Binding-site contacts:
Ligand atom CE2 contacts residue LEU189 of chain 1.A at 3.0 Å (hydrophobic).
Ligand atom C contacts residue ALA75 of chain 1.A at 3.4 Å (hydrophobic).
Ligand atom OXT contacts residue GLN74 of chain 1.A at 2.1 Å (h-bond).
Ligand atom C3 contacts residue LEU30 of chain 1.A at 3.3 Å (hydrophobic).
Ligand atom CE3 contacts residue GLN74 of chain 1.A at 2.9 Å.
Ligand atom CG contacts residue ARG48 of chain 1.A at 3.0 Å.
Ligand atom CZ2 contacts residue LEU189 of chain 1.A at 2.6 Å (hydrophobic).
Ligand atom C6 contacts residue LEU438 of chain 1.A at 3.3 Å (hydrophobic).
Ligand atom CD2 contacts residue ARG48 of chain 1.A at 2.8 Å.
Ligand atom C8 contacts residue VAL27 of chain 1.A at 3.3 Å (hydrophobic).
Ligand atom C5 contacts residue LEU189 of chain 1.A at 3.5 Å (hydrophobic).
Ligand atom C1 contacts residue TYR52 of chain 1.A at 3.2 Å (hydrophobic).
Ligand atom C14 contacts residue ALA75 of chain 1.A at 3.5 Å (hydrophobic).
Ligand atom CD1 contacts residue LEU21 of chain 1.A at 2.9 Å (hydrophobic).
Ligand atom OXT contacts residue SER73 of chain 1.A at 3.0 Å.
Ligand atom O contacts residue LEU189 of chain 1.A at 3.4 Å.
Ligand atom C19 contacts residue ALA329 of chain 1.A at 3.4 Å (hydrophobic).
Ligand atom CD2 contacts residue GLN74 of chain 1.A at 3.4 Å.
Ligand atom CZ3 contacts residue GLN74 of chain 1.A at 3.1 Å.
Ligand atom C11 contacts residue ALA331 of chain 1.A at 3.5 Å (hydrophobic).
Ligand atom CE3 contacts residue ARG48 of chain 1.A at 2.7 Å.
Ligand atom CD1 contacts residue ARG48 of chain 1.A at 3.2 Å.
Ligand atom NE1 contacts residue LEU21 of chain 1.A at 2.8 Å.
Ligand atom CZ3 contacts residue ARG48 of chain 1.A at 2.7 Å.
Ligand atom OXT contacts residue ALA75 of chain 1.A at 3.7 Å.
Ligand atom O contacts residue GLN74 of chain 1.A at 3.1 Å (h-bond).
Ligand atom CZ2 contacts residue ARG48 of chain 1.A at 3.5 Å.
Ligand atom CH2 contacts residue ARG48 of chain 1.A at 3.1 Å.
Ligand atom CH2 contacts residue GLN74 of chain 1.A at 3.4 Å.
Ligand atom C contacts residue SER73 of chain 1.A at 3.5 Å.
Ligand atom O1 contacts residue TYR52 of chain 1.A at 2.2 Å (h-bond).
Ligand atom NE1 contacts residue LEU189 of chain 1.A at 2.9 Å (h-bond).
Ligand atom C contacts residue GLN74 of chain 1.A at 3.0 Å.
Ligand atom NE1 contacts residue ARG48 of chain 1.A at 3.3 Å (salt-bridge).
Ligand atom C16 contacts residue LEU438 of chain 1.A at 2.8 Å (hydrophobic).
Ligand atom CE2 contacts residue ARG48 of chain 1.A at 3.1 Å.
Ligand atom CB contacts residue ARG48 of chain 1.A at 3.2 Å.
Ligand atom C4 contacts residue LEU189 of chain 1.A at 3.4 Å (hydrophobic).
Ligand atom C15 contacts residue LEU438 of chain 1.A at 2.7 Å (hydrophobic).
Ligand atom O contacts residue ALA75 of chain 1.A at 2.4 Å (h-bond).

Sequence of chain 1.A:
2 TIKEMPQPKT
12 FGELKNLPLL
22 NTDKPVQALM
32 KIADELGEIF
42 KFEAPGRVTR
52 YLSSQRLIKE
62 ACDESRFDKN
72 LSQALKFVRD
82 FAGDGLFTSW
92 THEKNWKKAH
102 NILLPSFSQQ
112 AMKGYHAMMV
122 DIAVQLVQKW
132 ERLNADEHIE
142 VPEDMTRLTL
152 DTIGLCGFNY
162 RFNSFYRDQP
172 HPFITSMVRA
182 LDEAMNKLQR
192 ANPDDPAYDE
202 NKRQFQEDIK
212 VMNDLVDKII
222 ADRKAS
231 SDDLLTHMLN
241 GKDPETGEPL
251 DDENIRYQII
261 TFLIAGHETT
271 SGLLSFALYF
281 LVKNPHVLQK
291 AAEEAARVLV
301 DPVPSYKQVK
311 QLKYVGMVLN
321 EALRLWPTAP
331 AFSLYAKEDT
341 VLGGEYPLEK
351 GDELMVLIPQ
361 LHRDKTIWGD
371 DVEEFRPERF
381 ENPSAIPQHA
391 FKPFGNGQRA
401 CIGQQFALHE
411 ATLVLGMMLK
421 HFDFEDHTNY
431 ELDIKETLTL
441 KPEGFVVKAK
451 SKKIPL

This protein binds this small molecule.
Small molecule (SMILES): CC(C)C1=CC2=CC[C@@H]3[C@](C)(CCC[C@@]3(C)C(=O)N[C@@H](Cc3c[nH]c4ccccc34)C(=O)O)[C@H]2CC1